Sequence of chain 1.A:
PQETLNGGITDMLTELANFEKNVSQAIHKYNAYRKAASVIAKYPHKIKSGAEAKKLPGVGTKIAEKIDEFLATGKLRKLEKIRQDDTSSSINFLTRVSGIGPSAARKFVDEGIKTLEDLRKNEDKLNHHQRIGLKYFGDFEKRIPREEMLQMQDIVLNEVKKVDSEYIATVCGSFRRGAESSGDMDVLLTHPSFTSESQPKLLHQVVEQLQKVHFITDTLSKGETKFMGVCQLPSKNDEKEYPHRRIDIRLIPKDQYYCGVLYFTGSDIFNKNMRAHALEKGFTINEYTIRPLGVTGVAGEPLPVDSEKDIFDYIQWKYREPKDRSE

Binding-site contacts:
Ligand atom O5' contacts residue MG1 of chain 1.H at 3.6 Å.
Ligand atom O2G contacts residue GLY189 of chain 1.A at 2.8 Å (h-bond).
Ligand atom O2A contacts residue ASP190 of chain 1.A at 3.0 Å (salt-bridge).
Ligand atom N3 contacts residue TYR271 of chain 1.A at 3.3 Å (h-bond).
Ligand atom C2' contacts residue ASN279 of chain 1.A at 3.5 Å.
Ligand atom C5 contacts residue ASP276 of chain 1.A at 3.0 Å.
Ligand atom O2A contacts residue MG1 of chain 1.G at 2.0 Å.
Ligand atom O3' contacts residue ARG183 of chain 1.A at 3.3 Å (salt-bridge).
Ligand atom N7 contacts residue ASP276 of chain 1.A at 3.3 Å (salt-bridge).
Ligand atom PG contacts residue MG1 of chain 1.G at 3.2 Å.
Ligand atom C2' contacts residue ASP276 of chain 1.A at 3.5 Å.
Ligand atom O2A contacts residue ASP192 of chain 1.A at 2.8 Å (salt-bridge).
Ligand atom O2B contacts residue SER180 of chain 1.A at 3.2 Å (h-bond).
Ligand atom C4 contacts residue TYR271 of chain 1.A at 3.5 Å (hydrophobic).
Ligand atom O1A contacts residue MG1 of chain 1.H at 3.6 Å.
Ligand atom C1' contacts residue TYR271 of chain 1.A at 3.6 Å (hydrophobic).
Ligand atom C4 contacts residue ASP276 of chain 1.A at 3.0 Å.
Ligand atom N9 contacts residue ASP276 of chain 1.A at 3.2 Å (salt-bridge).
Ligand atom C6 contacts residue ASP276 of chain 1.A at 3.5 Å.
Ligand atom O3B contacts residue SER180 of chain 1.A at 3.5 Å.
Ligand atom O2B contacts residue ASP192 of chain 1.A at 3.1 Å (salt-bridge).
Ligand atom O2G contacts residue ARG149 of chain 1.A at 3.6 Å (salt-bridge).
Ligand atom PA contacts residue MG1 of chain 1.H at 3.4 Å.
Ligand atom O2B contacts residue GLY179 of chain 1.A at 3.5 Å.
Ligand atom N3 contacts residue ASN279 of chain 1.A at 3.2 Å (h-bond).
Ligand atom C4' contacts residue PHE272 of chain 1.A at 3.5 Å (hydrophobic).
Ligand atom O2G contacts residue SER188 of chain 1.A at 3.4 Å.
Ligand atom O2B contacts residue MG1 of chain 1.G at 2.0 Å.
Ligand atom O1B contacts residue SER180 of chain 1.A at 3.6 Å (h-bond).
Ligand atom C8 contacts residue ASP276 of chain 1.A at 3.4 Å.
Ligand atom O1G contacts residue MG1 of chain 1.G at 2.0 Å.
Ligand atom O2G contacts residue SER180 of chain 1.A at 2.7 Å (h-bond).
Ligand atom O1B contacts residue ARG183 of chain 1.A at 2.8 Å (salt-bridge).
Ligand atom O3' contacts residue GLY274 of chain 1.A at 3.1 Å.
Ligand atom N3 contacts residue ASP276 of chain 1.A at 3.5 Å (salt-bridge).
Ligand atom O1G contacts residue ASP190 of chain 1.A at 2.7 Å (salt-bridge).
Ligand atom O2A contacts residue MG1 of chain 1.H at 2.6 Å.
Ligand atom PB contacts residue MG1 of chain 1.G at 3.2 Å.
Ligand atom PA contacts residue MG1 of chain 1.G at 3.3 Å.
Ligand atom C2' contacts residue TYR271 of chain 1.A at 3.4 Å (hydrophobic).

A protein and the small-molecule ligand that binds it are described below.
Small molecule (SMILES): Nc1ncnc2c1ncn2[C@H]1C[C@H](O)[C@@H](CO[P](=O)(O)N[P](=O)(O)OP(=O)(O)O)O1